A small-molecule ligand and the protein it binds are described below.
Small molecule (SMILES): Nc1ncnc2c1ncn2[C@@H]1O[C@H](CO)[C@@H](O[P](=O)(O)OC[C@H]2O[C@@H](n3ccc(=O)[nH]c3=O)[C@H](O)[C@@H]2O[P](=O)(O)OC[C@H]2O[C@@H](n3ccc(=O)[nH]c3=O)[C@H](O)[C@@H]2O[P](=O)(O)OC[C@H]2O[C@@H](n3ccc(=O)[nH]c3=O)[C@H](O)[C@@H]2O[P](=O)(O)OC[C@H]2O[C@@H](n3ccc(=O)[nH]c3=O)[C@H](O)[C@@H]2O[P](=O)(O)OC[C@H]2O[C@@H](n3ccc(=O)[nH]c3=O)[C@H](O)[C@@H]2O)[C@H]1O

Sequence of chain 21.B:
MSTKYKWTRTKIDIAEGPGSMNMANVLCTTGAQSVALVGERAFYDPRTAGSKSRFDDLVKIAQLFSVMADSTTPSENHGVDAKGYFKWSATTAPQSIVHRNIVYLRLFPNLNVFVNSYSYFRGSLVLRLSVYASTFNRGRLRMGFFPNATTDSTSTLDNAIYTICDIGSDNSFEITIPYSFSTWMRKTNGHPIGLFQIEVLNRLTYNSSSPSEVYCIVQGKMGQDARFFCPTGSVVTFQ

Sequence of chain 25.B:
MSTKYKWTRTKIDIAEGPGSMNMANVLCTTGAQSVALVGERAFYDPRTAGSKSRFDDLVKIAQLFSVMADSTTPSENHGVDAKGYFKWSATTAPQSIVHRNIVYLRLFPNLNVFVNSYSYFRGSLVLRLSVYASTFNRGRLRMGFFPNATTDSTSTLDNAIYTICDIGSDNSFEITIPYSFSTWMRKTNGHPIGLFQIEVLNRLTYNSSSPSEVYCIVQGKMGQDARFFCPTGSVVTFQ

Binding-site contacts:
Ligand atom OP2 contacts residue ARG55 of chain 23.B at 2.9 Å (salt-bridge).
Ligand atom O2' contacts residue THR17 of chain 21.B at 2.8 Å.
Ligand atom O2' contacts residue ARG55 of chain 23.B at 3.8 Å.
Ligand atom O2 contacts residue TYR58 of chain 23.B at 3.6 Å.
Ligand atom N1 contacts residue ALA56 of chain 23.B at 3.2 Å (h-bond).
Ligand atom O2' contacts residue ARG55 of chain 23.B at 3.1 Å (salt-bridge).
Ligand atom N3 contacts residue TRP21 of chain 21.B at 3.2 Å.
Ligand atom OP1 contacts residue MET15 of chain 21.B at 3.1 Å.
Ligand atom OP1 contacts residue THR17 of chain 21.B at 3.7 Å.
Ligand atom O2 contacts residue TRP21 of chain 21.B at 2.9 Å.
Ligand atom C2' contacts residue THR17 of chain 21.B at 3.7 Å.
Ligand atom O2' contacts residue THR44 of chain 23.B at 3.9 Å.
Ligand atom OP2 contacts residue ARG202 of chain 23.A at 3.6 Å.
Ligand atom O4 contacts residue TRP21 of chain 21.B at 3.4 Å.
Ligand atom N3 contacts residue ARG55 of chain 23.B at 3.2 Å (salt-bridge).
Ligand atom C5' contacts residue ARG202 of chain 23.A at 3.9 Å.
Ligand atom P contacts residue TYR19 of chain 25.B at 4.0 Å.
Ligand atom O3' contacts residue TYR19 of chain 25.B at 3.0 Å (h-bond).
Ligand atom C4 contacts residue TRP21 of chain 21.B at 3.7 Å (hydrophobic).
Ligand atom C2 contacts residue TRP21 of chain 21.B at 3.2 Å (hydrophobic).
Ligand atom O4' contacts residue ARG68 of chain 23.B at 3.0 Å (salt-bridge).
Ligand atom N1 contacts residue TRP21 of chain 21.B at 3.8 Å.
Ligand atom OP1 contacts residue TYR19 of chain 25.B at 3.6 Å (h-bond).
Ligand atom C4' contacts residue TYR19 of chain 25.B at 3.8 Å (hydrophobic).
Ligand atom N1 contacts residue ARG68 of chain 23.B at 3.9 Å.
Ligand atom C1' contacts residue ARG68 of chain 23.B at 3.8 Å.
Ligand atom O2' contacts residue TYR19 of chain 25.B at 3.7 Å.
Ligand atom C2 contacts residue ALA56 of chain 23.B at 3.8 Å (hydrophobic).
Ligand atom C2 contacts residue ARG55 of chain 23.B at 3.1 Å.
Ligand atom OP2 contacts residue THR17 of chain 21.B at 3.5 Å.
Ligand atom N6 contacts residue TYR58 of chain 23.B at 3.5 Å (h-bond).
Ligand atom C2 contacts residue TYR58 of chain 23.B at 3.8 Å (hydrophobic).
Ligand atom O2' contacts residue LEU41 of chain 23.B at 3.8 Å.
Ligand atom C1' contacts residue TRP21 of chain 21.B at 3.9 Å (hydrophobic).
Ligand atom P contacts residue THR17 of chain 21.B at 3.9 Å.
Ligand atom O4' contacts residue ARG202 of chain 23.A at 3.9 Å.
Ligand atom C6 contacts residue TYR58 of chain 23.B at 3.8 Å (hydrophobic).
Ligand atom N1 contacts residue TYR58 of chain 23.B at 3.5 Å.
Ligand atom O2' contacts residue CYS203 of chain 23.A at 3.3 Å (h-bond).
Ligand atom C2' contacts residue ARG55 of chain 23.B at 3.4 Å.

Sequence of chain 23.B:
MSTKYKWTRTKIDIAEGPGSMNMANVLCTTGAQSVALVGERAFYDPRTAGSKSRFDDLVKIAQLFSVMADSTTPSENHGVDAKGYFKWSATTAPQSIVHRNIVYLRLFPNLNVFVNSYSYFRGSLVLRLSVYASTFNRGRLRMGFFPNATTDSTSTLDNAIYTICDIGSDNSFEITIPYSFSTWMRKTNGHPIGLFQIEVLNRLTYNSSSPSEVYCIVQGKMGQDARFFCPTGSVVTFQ

Sequence of chain 23.A:
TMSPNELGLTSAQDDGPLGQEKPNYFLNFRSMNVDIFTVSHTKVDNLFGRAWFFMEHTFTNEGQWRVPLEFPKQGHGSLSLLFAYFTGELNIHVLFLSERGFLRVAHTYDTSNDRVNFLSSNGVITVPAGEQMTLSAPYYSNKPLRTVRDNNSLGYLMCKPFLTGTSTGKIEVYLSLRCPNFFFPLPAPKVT